Sequence of chain 1.A:
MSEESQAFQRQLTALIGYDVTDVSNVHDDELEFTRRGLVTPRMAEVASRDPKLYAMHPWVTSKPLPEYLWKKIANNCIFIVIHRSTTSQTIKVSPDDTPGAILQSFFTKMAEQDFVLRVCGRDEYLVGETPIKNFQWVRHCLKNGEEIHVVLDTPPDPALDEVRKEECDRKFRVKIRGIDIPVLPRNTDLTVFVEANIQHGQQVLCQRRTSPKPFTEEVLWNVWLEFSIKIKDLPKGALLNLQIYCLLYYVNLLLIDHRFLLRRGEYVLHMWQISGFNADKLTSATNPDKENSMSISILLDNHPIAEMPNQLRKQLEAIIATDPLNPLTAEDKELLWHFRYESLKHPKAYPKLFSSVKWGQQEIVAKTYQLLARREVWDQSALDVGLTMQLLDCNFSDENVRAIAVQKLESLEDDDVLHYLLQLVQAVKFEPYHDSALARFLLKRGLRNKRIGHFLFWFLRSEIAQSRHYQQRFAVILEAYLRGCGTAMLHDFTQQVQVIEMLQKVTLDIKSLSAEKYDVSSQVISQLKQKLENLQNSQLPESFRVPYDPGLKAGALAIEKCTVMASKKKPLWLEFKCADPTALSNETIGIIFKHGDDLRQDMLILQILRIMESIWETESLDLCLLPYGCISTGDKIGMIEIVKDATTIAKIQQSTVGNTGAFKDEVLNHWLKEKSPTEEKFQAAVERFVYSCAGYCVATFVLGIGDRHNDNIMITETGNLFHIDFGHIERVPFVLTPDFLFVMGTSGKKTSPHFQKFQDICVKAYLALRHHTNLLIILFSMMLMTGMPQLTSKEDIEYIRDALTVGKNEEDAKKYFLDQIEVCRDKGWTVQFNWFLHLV

A small-molecule ligand and the protein it binds are described below.
Small molecule (SMILES): CC(C)n1ncnc1-c1cn2c(n1)-c1cc(S(=O)C3CCN(C(C)(C)C)CC3)ccc1OCC2

Binding-site contacts:
Ligand atom C16 contacts residue MET811 of chain 1.A at 3.5 Å (hydrophobic).
Ligand atom C19 contacts residue VAL740 of chain 1.A at 3.9 Å (hydrophobic).
Ligand atom C10 contacts residue ILE737 of chain 1.A at 3.5 Å (hydrophobic).
Ligand atom C18 contacts residue VAL740 of chain 1.A at 3.4 Å (hydrophobic).
Ligand atom N8 contacts residue LYS691 of chain 1.A at 3.0 Å (salt-bridge).
Ligand atom C1 contacts residue LYS691 of chain 1.A at 4.0 Å.
Ligand atom C5 contacts residue ILE737 of chain 1.A at 3.8 Å (hydrophobic).
Ligand atom C17 contacts residue MET811 of chain 1.A at 3.5 Å (hydrophobic).
Ligand atom N13 contacts residue ILE821 of chain 1.A at 3.8 Å.
Ligand atom C21 contacts residue GLU738 of chain 1.A at 3.7 Å.
Ligand atom O20 contacts residue VAL740 of chain 1.A at 3.0 Å (h-bond).
Ligand atom N6 contacts residue ASP822 of chain 1.A at 3.7 Å.
Ligand atom C26 contacts residue TRP670 of chain 1.A at 3.8 Å (hydrophobic).
Ligand atom N6 contacts residue ILE737 of chain 1.A at 3.3 Å.
Ligand atom C7 contacts residue ILE737 of chain 1.A at 3.6 Å (hydrophobic).
Ligand atom O20 contacts residue GLU738 of chain 1.A at 3.5 Å (salt-bridge).
Ligand atom C17 contacts residue TRP670 of chain 1.A at 3.7 Å (hydrophobic).
Ligand atom C27 contacts residue TRP670 of chain 1.A at 3.4 Å (hydrophobic).
Ligand atom C15 contacts residue MET811 of chain 1.A at 3.6 Å (hydrophobic).
Ligand atom C10 contacts residue ILE821 of chain 1.A at 3.9 Å (hydrophobic).
Ligand atom C12 contacts residue MET811 of chain 1.A at 3.7 Å (hydrophobic).
Ligand atom C21 contacts residue MET811 of chain 1.A at 3.9 Å (hydrophobic).
Ligand atom C32 contacts residue TRP670 of chain 1.A at 3.9 Å (hydrophobic).
Ligand atom C25 contacts residue TRP670 of chain 1.A at 3.5 Å (hydrophobic).
Ligand atom C14 contacts residue MET811 of chain 1.A at 3.5 Å (hydrophobic).
Ligand atom C22 contacts residue GLU738 of chain 1.A at 3.3 Å.
Ligand atom C21 contacts residue VAL740 of chain 1.A at 3.5 Å (hydrophobic).
Ligand atom O24 contacts residue LYS748 of chain 1.A at 3.6 Å (salt-bridge).
Ligand atom C3 contacts residue ILE821 of chain 1.A at 3.6 Å (hydrophobic).
Ligand atom N13 contacts residue ILE689 of chain 1.A at 3.8 Å.
Ligand atom C21 contacts residue PHE819 of chain 1.A at 3.8 Å (hydrophobic).
Ligand atom C17 contacts residue ALA743 of chain 1.A at 3.7 Å (hydrophobic).
Ligand atom C18 contacts residue MET811 of chain 1.A at 3.7 Å (hydrophobic).
Ligand atom C7 contacts residue LYS691 of chain 1.A at 3.0 Å.
Ligand atom C19 contacts residue MET811 of chain 1.A at 3.9 Å (hydrophobic).
Ligand atom O20 contacts residue ILE739 of chain 1.A at 3.6 Å.
Ligand atom N8 contacts residue ASP822 of chain 1.A at 3.3 Å.
Ligand atom C12 contacts residue ILE689 of chain 1.A at 3.9 Å (hydrophobic).
Ligand atom C9 contacts residue ILE821 of chain 1.A at 3.8 Å (hydrophobic).
Ligand atom C7 contacts residue ASP822 of chain 1.A at 3.4 Å.